Sequence of chain 1.IB:
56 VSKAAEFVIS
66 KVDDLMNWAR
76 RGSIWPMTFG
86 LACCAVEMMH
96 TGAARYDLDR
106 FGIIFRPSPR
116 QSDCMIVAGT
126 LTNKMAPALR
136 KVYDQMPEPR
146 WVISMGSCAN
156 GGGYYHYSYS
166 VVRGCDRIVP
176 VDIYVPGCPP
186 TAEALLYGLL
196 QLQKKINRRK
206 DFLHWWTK

Sequence of chain 1.U:
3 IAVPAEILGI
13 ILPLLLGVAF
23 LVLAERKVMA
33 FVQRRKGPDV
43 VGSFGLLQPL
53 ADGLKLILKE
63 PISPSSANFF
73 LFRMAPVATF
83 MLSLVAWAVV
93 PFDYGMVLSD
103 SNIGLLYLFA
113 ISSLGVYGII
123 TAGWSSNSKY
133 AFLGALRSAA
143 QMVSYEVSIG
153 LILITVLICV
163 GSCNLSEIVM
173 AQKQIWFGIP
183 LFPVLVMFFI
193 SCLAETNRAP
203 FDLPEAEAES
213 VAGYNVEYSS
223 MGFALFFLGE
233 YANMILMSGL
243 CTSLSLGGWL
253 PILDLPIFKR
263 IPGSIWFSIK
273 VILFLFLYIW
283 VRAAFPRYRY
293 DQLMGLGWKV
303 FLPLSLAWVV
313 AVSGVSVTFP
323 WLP

The protein below binds the small molecule below.
Small molecule (SMILES): COC1=C(OC)C(=O)C(C/C=C(\C)CC/C=C(\C)CC/C=C(\C)CC/C=C(\C)CC/C=C(\C)CC/C=C(\C)CC/C=C(\C)CC/C=C(\C)CC/C=C(\C)CCC=C(C)C)=C(C)C1=O

Sequence of chain 1.W:
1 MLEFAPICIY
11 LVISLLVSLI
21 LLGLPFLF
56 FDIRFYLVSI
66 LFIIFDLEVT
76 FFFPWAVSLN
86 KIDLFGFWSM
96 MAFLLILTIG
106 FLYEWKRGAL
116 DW

Binding-site contacts:
Ligand atom O4 contacts residue TRP80 of chain 1.IB at 3.6 Å.
Ligand atom O4 contacts residue ARG28 of chain 1.U at 1.1 Å (salt-bridge).
Ligand atom O2 contacts residue PHE229 of chain 1.U at 3.9 Å.
Ligand atom C1 contacts residue TRP80 of chain 1.IB at 3.5 Å (hydrophobic).
Ligand atom C2 contacts residue PHE229 of chain 1.U at 3.9 Å (hydrophobic).
Ligand atom C3M contacts residue PHE229 of chain 1.U at 3.9 Å (hydrophobic).
Ligand atom C6 contacts residue TRP80 of chain 1.IB at 3.5 Å (hydrophobic).
Ligand atom O2 contacts residue PHE225 of chain 1.U at 3.0 Å.
Ligand atom O3 contacts residue ILE109 of chain 1.IB at 3.3 Å.
Ligand atom C4 contacts residue TRP80 of chain 1.IB at 3.2 Å (hydrophobic).
Ligand atom C5 contacts residue TRP80 of chain 1.IB at 3.4 Å (hydrophobic).
Ligand atom O5 contacts residue ASP54 of chain 1.U at 3.1 Å.
Ligand atom C2 contacts residue TRP80 of chain 1.IB at 3.5 Å (hydrophobic).
Ligand atom C1 contacts residue PHE229 of chain 1.U at 3.8 Å (hydrophobic).
Ligand atom C26 contacts residue LEU14 of chain 1.U at 3.8 Å (hydrophobic).
Ligand atom C3M contacts residue ARG28 of chain 1.U at 3.7 Å.
Ligand atom O5 contacts residue TRP80 of chain 1.IB at 3.8 Å.
Ligand atom C13 contacts residue GLY55 of chain 1.U at 3.7 Å.
Ligand atom C28 contacts residue LEU14 of chain 1.U at 3.9 Å (hydrophobic).
Ligand atom C1M contacts residue PHE229 of chain 1.U at 3.5 Å (hydrophobic).
Ligand atom C10 contacts residue ALA21 of chain 1.U at 3.6 Å (hydrophobic).
Ligand atom C11 contacts residue GLY55 of chain 1.U at 3.7 Å.
Ligand atom C18 contacts residue LEU17 of chain 1.U at 3.6 Å (hydrophobic).
Ligand atom C10 contacts residue LEU230 of chain 1.U at 3.6 Å (hydrophobic).
Ligand atom O3 contacts residue ARG28 of chain 1.U at 3.5 Å (salt-bridge).
Ligand atom C4 contacts residue ARG28 of chain 1.U at 2.5 Å.
Ligand atom O4 contacts residue ASP54 of chain 1.U at 3.8 Å.
Ligand atom C4M contacts residue ASP54 of chain 1.U at 3.7 Å.
Ligand atom C22 contacts residue LEU18 of chain 1.U at 3.9 Å (hydrophobic).
Ligand atom C19 contacts residue LEU17 of chain 1.U at 4.0 Å (hydrophobic).
Ligand atom C5 contacts residue ARG28 of chain 1.U at 3.6 Å.
Ligand atom O5 contacts residue ARG28 of chain 1.U at 3.7 Å.
Ligand atom C3 contacts residue ARG28 of chain 1.U at 3.5 Å.
Ligand atom O4 contacts residue ILE109 of chain 1.IB at 3.7 Å.
Ligand atom C3 contacts residue TRP80 of chain 1.IB at 3.6 Å (hydrophobic).
Ligand atom C1M contacts residue PHE225 of chain 1.U at 3.8 Å (hydrophobic).
Ligand atom C1M contacts residue ALA226 of chain 1.U at 3.9 Å (hydrophobic).
Ligand atom C21 contacts residue LEU18 of chain 1.U at 3.7 Å (hydrophobic).
Ligand atom C4M contacts residue VAL24 of chain 1.U at 3.7 Å (hydrophobic).
Ligand atom C4M contacts residue ARG28 of chain 1.U at 1.4 Å.